Sequence of chain 3.A:
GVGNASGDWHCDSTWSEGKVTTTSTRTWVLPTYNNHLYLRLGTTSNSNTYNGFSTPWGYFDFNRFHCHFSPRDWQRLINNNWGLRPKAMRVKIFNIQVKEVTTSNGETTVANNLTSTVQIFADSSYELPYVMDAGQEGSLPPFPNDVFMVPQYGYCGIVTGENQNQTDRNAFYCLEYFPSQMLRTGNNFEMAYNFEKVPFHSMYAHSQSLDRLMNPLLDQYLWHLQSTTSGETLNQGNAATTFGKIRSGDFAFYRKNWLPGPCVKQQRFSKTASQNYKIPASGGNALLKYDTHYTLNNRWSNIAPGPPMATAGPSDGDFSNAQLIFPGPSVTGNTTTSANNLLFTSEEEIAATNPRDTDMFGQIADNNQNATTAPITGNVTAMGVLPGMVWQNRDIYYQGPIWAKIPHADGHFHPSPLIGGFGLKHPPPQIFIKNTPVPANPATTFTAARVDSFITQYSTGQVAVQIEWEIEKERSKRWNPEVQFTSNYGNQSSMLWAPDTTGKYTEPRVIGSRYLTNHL

This protein binds this small molecule.
Small molecule (SMILES): Nc1ncnc2c1ncn2[C@H]1C[C@H](O)[C@@H](COP(=O)(O)O)O1

Binding-site contacts:
Ligand atom C6 contacts residue PRO412 of chain 3.A at 4.3 Å (hydrophobic).
Ligand atom C2' contacts residue HIS627 of chain 3.A at 3.2 Å.
Ligand atom C8 contacts residue HIS627 of chain 3.A at 3.5 Å.
Ligand atom N9 contacts residue PRO628 of chain 3.A at 3.7 Å.
Ligand atom C3' contacts residue HIS627 of chain 3.A at 4.3 Å.
Ligand atom N7 contacts residue SER629 of chain 3.A at 3.1 Å (h-bond).
Ligand atom C6 contacts residue PRO628 of chain 3.A at 2.8 Å (hydrophobic).
Ligand atom N6 contacts residue PHE635 of chain 3.A at 3.7 Å.
Ligand atom C5 contacts residue PRO412 of chain 3.A at 4.2 Å (hydrophobic).
Ligand atom C4 contacts residue PRO412 of chain 3.A at 4.1 Å (hydrophobic).
Ligand atom N3 contacts residue PRO412 of chain 3.A at 4.3 Å.
Ligand atom C8 contacts residue PRO412 of chain 3.A at 4.3 Å (hydrophobic).
Ligand atom C2 contacts residue GLY636 of chain 3.A at 3.2 Å.
Ligand atom C6 contacts residue SER629 of chain 3.A at 3.5 Å.
Ligand atom C5 contacts residue PRO628 of chain 3.A at 2.7 Å (hydrophobic).
Ligand atom C1' contacts residue HIS627 of chain 3.A at 4.3 Å.
Ligand atom N7 contacts residue PRO628 of chain 3.A at 3.3 Å (h-bond).
Ligand atom N1 contacts residue GLY636 of chain 3.A at 2.9 Å (h-bond).
Ligand atom N7 contacts residue ASN606 of chain 3.A at 4.2 Å.
Ligand atom O3' contacts residue PRO628 of chain 3.A at 4.1 Å.
Ligand atom N9 contacts residue PRO412 of chain 3.A at 4.2 Å.
Ligand atom N6 contacts residue PRO628 of chain 3.A at 3.4 Å (h-bond).
Ligand atom N6 contacts residue SER629 of chain 3.A at 3.0 Å (h-bond).
Ligand atom C2' contacts residue PRO628 of chain 3.A at 3.6 Å (hydrophobic).
Ligand atom C5 contacts residue SER629 of chain 3.A at 3.5 Å.
Ligand atom C6 contacts residue GLY636 of chain 3.A at 3.6 Å.
Ligand atom C2 contacts residue PRO412 of chain 3.A at 4.3 Å (hydrophobic).
Ligand atom C8 contacts residue PRO628 of chain 3.A at 3.8 Å (hydrophobic).
Ligand atom C8 contacts residue SER629 of chain 3.A at 4.2 Å.
Ligand atom N7 contacts residue HIS627 of chain 3.A at 4.1 Å.
Ligand atom N1 contacts residue PRO628 of chain 3.A at 3.2 Å (h-bond).
Ligand atom N6 contacts residue GLY634 of chain 3.A at 3.8 Å.
Ligand atom N6 contacts residue GLY636 of chain 3.A at 3.2 Å (h-bond).
Ligand atom C4 contacts residue PRO628 of chain 3.A at 3.0 Å (hydrophobic).
Ligand atom C2 contacts residue PRO628 of chain 3.A at 3.5 Å (hydrophobic).
Ligand atom C1' contacts residue PRO628 of chain 3.A at 3.9 Å (hydrophobic).
Ligand atom N7 contacts residue PRO412 of chain 3.A at 4.3 Å.
Ligand atom N1 contacts residue VAL411 of chain 3.A at 4.3 Å.
Ligand atom N3 contacts residue PRO628 of chain 3.A at 3.5 Å (h-bond).
Ligand atom N9 contacts residue HIS627 of chain 3.A at 4.3 Å.